Sequence of chain 39.B:
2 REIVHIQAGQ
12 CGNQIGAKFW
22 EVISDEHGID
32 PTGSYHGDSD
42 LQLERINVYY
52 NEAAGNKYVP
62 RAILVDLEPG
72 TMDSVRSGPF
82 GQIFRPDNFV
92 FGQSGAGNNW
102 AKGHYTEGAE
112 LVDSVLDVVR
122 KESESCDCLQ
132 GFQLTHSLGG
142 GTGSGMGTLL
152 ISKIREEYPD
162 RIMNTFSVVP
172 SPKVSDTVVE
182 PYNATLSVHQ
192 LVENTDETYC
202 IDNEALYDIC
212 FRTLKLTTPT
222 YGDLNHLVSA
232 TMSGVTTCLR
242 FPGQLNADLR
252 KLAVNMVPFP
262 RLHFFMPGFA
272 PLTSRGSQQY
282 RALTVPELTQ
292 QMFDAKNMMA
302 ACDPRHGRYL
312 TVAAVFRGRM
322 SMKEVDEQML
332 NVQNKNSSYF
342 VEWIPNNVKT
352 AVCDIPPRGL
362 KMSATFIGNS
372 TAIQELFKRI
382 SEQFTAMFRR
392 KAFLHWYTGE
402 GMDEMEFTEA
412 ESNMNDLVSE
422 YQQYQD

Binding-site contacts:
Ligand atom O2G contacts residue GLY142 of chain 39.B at 3.0 Å (h-bond).
Ligand atom PG contacts residue MG1 of chain 39.F at 3.5 Å.
Ligand atom PB contacts residue MG1 of chain 39.F at 3.7 Å.
Ligand atom C2 contacts residue TYR222 of chain 39.B at 3.5 Å (hydrophobic).
Ligand atom C2 contacts residue ASN226 of chain 39.B at 3.6 Å.
Ligand atom O2B contacts residue THR143 of chain 39.B at 2.7 Å (h-bond).
Ligand atom PG contacts residue GLY142 of chain 39.B at 3.9 Å.
Ligand atom O4' contacts residue SER138 of chain 39.B at 3.3 Å (h-bond).
Ligand atom O6 contacts residue TYR222 of chain 39.B at 3.8 Å.
Ligand atom C6 contacts residue GLN15 of chain 39.B at 3.6 Å.
Ligand atom N3 contacts residue VAL169 of chain 39.B at 3.8 Å.
Ligand atom N1 contacts residue TYR222 of chain 39.B at 3.2 Å.
Ligand atom O6 contacts residue GLN15 of chain 39.B at 2.5 Å (h-bond).
Ligand atom N2 contacts residue ASN226 of chain 39.B at 2.9 Å (h-bond).
Ligand atom C4' contacts residue SER138 of chain 39.B at 3.2 Å.
Ligand atom N3 contacts residue ASN204 of chain 39.B at 3.0 Å (h-bond).
Ligand atom N1 contacts residue ASN226 of chain 39.B at 2.7 Å (h-bond).
Ligand atom O3G contacts residue MG1 of chain 39.F at 2.5 Å.
Ligand atom O1B contacts residue MG1 of chain 39.F at 2.4 Å.
Ligand atom O2G contacts residue ASN99 of chain 39.B at 2.9 Å (h-bond).
Ligand atom O2A contacts residue GLN11 of chain 39.B at 3.5 Å (h-bond).
Ligand atom C2 contacts residue ASN204 of chain 39.B at 3.4 Å.
Ligand atom PB contacts residue GLY10 of chain 39.B at 3.9 Å.
Ligand atom O3B contacts residue MG1 of chain 39.F at 3.8 Å.
Ligand atom O3B contacts residue THR143 of chain 39.B at 3.1 Å (h-bond).
Ligand atom O2A contacts residue CYS12 of chain 39.B at 3.3 Å (h-bond).
Ligand atom N2 contacts residue ASN204 of chain 39.B at 2.6 Å (h-bond).
Ligand atom O1G contacts residue ALA97 of chain 39.B at 3.0 Å (h-bond).
Ligand atom O6 contacts residue ASN226 of chain 39.B at 3.1 Å (h-bond).
Ligand atom O1B contacts residue GLY10 of chain 39.B at 3.7 Å.
Ligand atom O1G contacts residue THR143 of chain 39.B at 3.4 Å.
Ligand atom C6 contacts residue TYR222 of chain 39.B at 3.7 Å (hydrophobic).
Ligand atom O2B contacts residue GLY144 of chain 39.B at 2.7 Å (h-bond).
Ligand atom C6 contacts residue ASN226 of chain 39.B at 3.3 Å.
Ligand atom PB contacts residue THR143 of chain 39.B at 3.3 Å.
Ligand atom O3B contacts residue GLY142 of chain 39.B at 3.5 Å (h-bond).
Ligand atom O1B contacts residue GLN11 of chain 39.B at 3.2 Å (h-bond).
Ligand atom O1A contacts residue GLN11 of chain 39.B at 3.1 Å.
Ligand atom O3' contacts residue GLU181 of chain 39.B at 3.3 Å (salt-bridge).
Ligand atom O2B contacts residue GLY10 of chain 39.B at 3.2 Å.

A small-molecule ligand and the protein it binds are described below.
Small molecule (SMILES): Nc1nc2c(ncn2[C@@H]2O[C@H](CO[P](=O)(O)C[P](=O)(O)OP(=O)(O)O)[C@@H](O)[C@H]2O)c(=O)[nH]1